This protein binds this small molecule.
Small molecule (SMILES): CC(=O)N[C@@H]1[C@@H](O)[C@H](O)[C@@H](CO)O[C@H]1O

Binding-site contacts:
Ligand atom C8 contacts residue SER120 of chain 1.C at 3.9 Å.
Ligand atom C4 contacts residue ASN122 of chain 1.C at 4.2 Å.
Ligand atom C8 contacts residue GLN100 of chain 1.C at 4.1 Å.
Ligand atom C8 contacts residue PHE121 of chain 1.C at 4.1 Å (hydrophobic).
Ligand atom C1 contacts residue ASN122 of chain 1.C at 1.4 Å.
Ligand atom N2 contacts residue ASN122 of chain 1.C at 2.9 Å (h-bond).
Ligand atom O5 contacts residue ASN122 of chain 1.C at 2.4 Å (h-bond).
Ligand atom C7 contacts residue ASN122 of chain 1.C at 3.8 Å.
Ligand atom C2 contacts residue ASN122 of chain 1.C at 2.5 Å.
Ligand atom O7 contacts residue THR98 of chain 1.C at 4.4 Å.
Ligand atom O7 contacts residue ASN122 of chain 1.C at 4.3 Å.
Ligand atom C5 contacts residue ASN122 of chain 1.C at 3.7 Å.
Ligand atom C3 contacts residue ASN122 of chain 1.C at 3.8 Å.
Ligand atom N2 contacts residue LYS133 of chain 1.C at 4.0 Å.

Sequence of chain 1.C:
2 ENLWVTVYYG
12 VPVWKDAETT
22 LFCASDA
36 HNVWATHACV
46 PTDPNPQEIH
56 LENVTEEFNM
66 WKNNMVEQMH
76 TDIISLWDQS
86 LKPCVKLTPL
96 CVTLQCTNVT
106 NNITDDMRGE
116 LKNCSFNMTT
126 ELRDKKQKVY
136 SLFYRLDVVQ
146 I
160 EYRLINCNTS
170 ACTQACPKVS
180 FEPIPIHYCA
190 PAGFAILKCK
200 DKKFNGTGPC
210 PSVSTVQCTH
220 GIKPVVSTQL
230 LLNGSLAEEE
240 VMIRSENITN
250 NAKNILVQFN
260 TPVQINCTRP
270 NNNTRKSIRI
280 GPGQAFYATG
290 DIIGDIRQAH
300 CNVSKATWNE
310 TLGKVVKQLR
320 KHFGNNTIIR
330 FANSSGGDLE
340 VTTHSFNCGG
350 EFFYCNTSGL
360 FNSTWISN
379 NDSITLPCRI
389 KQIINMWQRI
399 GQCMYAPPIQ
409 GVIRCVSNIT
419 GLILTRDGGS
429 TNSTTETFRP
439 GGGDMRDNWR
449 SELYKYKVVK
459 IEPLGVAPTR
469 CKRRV